Sequence of chain 1.M:
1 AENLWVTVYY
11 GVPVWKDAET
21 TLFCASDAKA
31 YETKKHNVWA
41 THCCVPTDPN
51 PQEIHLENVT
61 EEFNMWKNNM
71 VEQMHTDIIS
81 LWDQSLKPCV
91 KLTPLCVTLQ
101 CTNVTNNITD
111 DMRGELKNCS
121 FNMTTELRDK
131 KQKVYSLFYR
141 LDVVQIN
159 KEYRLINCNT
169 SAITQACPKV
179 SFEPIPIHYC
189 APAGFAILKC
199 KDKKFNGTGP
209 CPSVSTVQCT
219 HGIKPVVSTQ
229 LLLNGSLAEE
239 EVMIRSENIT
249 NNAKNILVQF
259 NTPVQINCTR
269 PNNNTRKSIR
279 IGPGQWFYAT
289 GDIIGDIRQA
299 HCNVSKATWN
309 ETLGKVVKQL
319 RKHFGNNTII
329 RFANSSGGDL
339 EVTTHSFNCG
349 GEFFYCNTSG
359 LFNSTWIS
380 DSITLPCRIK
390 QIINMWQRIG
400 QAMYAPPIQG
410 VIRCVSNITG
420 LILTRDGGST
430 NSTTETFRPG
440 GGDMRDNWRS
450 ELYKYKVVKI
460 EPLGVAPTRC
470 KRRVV

Binding-site contacts:
Ligand atom N2 contacts residue ASN103 of chain 1.M at 2.9 Å (h-bond).
Ligand atom C1 contacts residue ASN103 of chain 1.M at 1.5 Å.
Ligand atom C1 contacts residue LYS117 of chain 1.M at 4.5 Å.
Ligand atom O7 contacts residue ASN103 of chain 1.M at 3.5 Å (h-bond).
Ligand atom C7 contacts residue THR105 of chain 1.M at 4.5 Å.
Ligand atom O6 contacts residue LYS117 of chain 1.M at 4.1 Å.
Ligand atom O7 contacts residue THR105 of chain 1.M at 4.3 Å.
Ligand atom O5 contacts residue LYS117 of chain 1.M at 3.9 Å.
Ligand atom C8 contacts residue ASN103 of chain 1.M at 4.1 Å.
Ligand atom C3 contacts residue ASN103 of chain 1.M at 3.9 Å.
Ligand atom C7 contacts residue ASN103 of chain 1.M at 3.4 Å.
Ligand atom C2 contacts residue ASN103 of chain 1.M at 2.5 Å.
Ligand atom O5 contacts residue ASN103 of chain 1.M at 2.5 Å (h-bond).
Ligand atom C8 contacts residue THR105 of chain 1.M at 3.9 Å.
Ligand atom C5 contacts residue ASN103 of chain 1.M at 3.8 Å.
Ligand atom C4 contacts residue ASN103 of chain 1.M at 4.4 Å.

The small molecule below binds the protein below.
Small molecule (SMILES): CC(=O)N[C@@H]1[C@@H](O)[C@H](O)[C@@H](CO)O[C@H]1O